Binding-site contacts:
Ligand atom OAQ contacts residue TYR219 of chain 1.G at 3.7 Å.
Ligand atom NBC contacts residue MG1 of chain 1.Q at 4.2 Å.
Ligand atom OAC contacts residue MG1 of chain 1.Q at 2.2 Å.
Ligand atom NBC contacts residue ASP192 of chain 1.G at 4.2 Å.
Ligand atom CAU contacts residue GLU228 of chain 1.G at 4.1 Å.
Ligand atom OAC contacts residue ASP192 of chain 1.G at 2.8 Å (salt-bridge).
Ligand atom OAE contacts residue MG1 of chain 1.Q at 2.0 Å.
Ligand atom FAG contacts residue GLU228 of chain 1.G at 3.2 Å.
Ligand atom CBA contacts residue GLY194 of chain 1.G at 4.0 Å.
Ligand atom CAV contacts residue PRO221 of chain 1.G at 4.1 Å (hydrophobic).
Ligand atom CAZ contacts residue MG1 of chain 1.R at 3.1 Å.
Ligand atom OAD contacts residue MG1 of chain 1.R at 2.4 Å.
Ligand atom OAE contacts residue ASP192 of chain 1.G at 3.2 Å (salt-bridge).
Ligand atom CAW contacts residue MG1 of chain 1.Q at 3.2 Å.
Ligand atom CAT contacts residue GLN222 of chain 1.G at 3.9 Å.
Ligand atom CAW contacts residue GLU228 of chain 1.G at 3.9 Å.
Ligand atom CAY contacts residue ASP192 of chain 1.G at 4.1 Å.
Ligand atom FAF contacts residue GLN222 of chain 1.G at 3.0 Å.
Ligand atom CAS contacts residue MG1 of chain 1.Q at 3.1 Å.
Ligand atom CAJ contacts residue PRO221 of chain 1.G at 3.7 Å (hydrophobic).
Ligand atom CAT contacts residue PRO221 of chain 1.G at 4.1 Å (hydrophobic).
Ligand atom OAB contacts residue PRO221 of chain 1.G at 4.1 Å.
Ligand atom FAG contacts residue PRO221 of chain 1.G at 4.0 Å.
Ligand atom OAE contacts residue MG1 of chain 1.R at 2.2 Å.
Ligand atom CAM contacts residue ASN193 of chain 1.G at 4.0 Å.
Ligand atom CAW contacts residue ASP192 of chain 1.G at 3.9 Å.
Ligand atom CAZ contacts residue GLU228 of chain 1.G at 3.7 Å.
Ligand atom CAH contacts residue GLN222 of chain 1.G at 3.6 Å.
Ligand atom CAL contacts residue TYR219 of chain 1.G at 3.9 Å (hydrophobic).
Ligand atom CAJ contacts residue GLU228 of chain 1.G at 4.0 Å.
Ligand atom OAE contacts residue ASP140 of chain 1.G at 3.2 Å (salt-bridge).
Ligand atom CAR contacts residue PRO221 of chain 1.G at 4.0 Å (hydrophobic).
Ligand atom CAM contacts residue ASP192 of chain 1.G at 4.0 Å.
Ligand atom CAS contacts residue ASP192 of chain 1.G at 3.5 Å.
Ligand atom OAE contacts residue GLU228 of chain 1.G at 3.3 Å (salt-bridge).
Ligand atom CAY contacts residue MG1 of chain 1.Q at 3.6 Å.
Ligand atom CAW contacts residue MG1 of chain 1.R at 3.0 Å.
Ligand atom OAD contacts residue GLU228 of chain 1.G at 2.7 Å (salt-bridge).
Ligand atom CAU contacts residue PRO221 of chain 1.G at 3.7 Å (hydrophobic).
Ligand atom CAM contacts residue GLY194 of chain 1.G at 3.5 Å.

Sequence of chain 1.G:
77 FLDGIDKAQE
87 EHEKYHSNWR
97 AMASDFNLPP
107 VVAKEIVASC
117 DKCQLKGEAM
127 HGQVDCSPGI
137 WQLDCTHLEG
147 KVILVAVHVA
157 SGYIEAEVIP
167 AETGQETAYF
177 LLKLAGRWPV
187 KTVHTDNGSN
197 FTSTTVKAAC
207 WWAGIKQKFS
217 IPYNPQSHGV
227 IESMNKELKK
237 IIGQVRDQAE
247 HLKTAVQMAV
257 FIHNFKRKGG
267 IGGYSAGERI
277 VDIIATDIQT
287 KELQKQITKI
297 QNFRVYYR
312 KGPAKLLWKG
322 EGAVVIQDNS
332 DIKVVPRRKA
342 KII

A small-molecule ligand and the protein it binds are described below.
Small molecule (SMILES): C[C@@H]1CCO[C@H]2Cn3cc(C(=O)NCc4ccc(F)cc4F)c(=O)c(O)c3C(=O)N12